The small molecule below binds the protein below.
Small molecule (SMILES): CC(=O)N[C@@H]1[C@@H](O)[C@H](O)[C@@H](CO)O[C@H]1O

Sequence of chain 1.D:
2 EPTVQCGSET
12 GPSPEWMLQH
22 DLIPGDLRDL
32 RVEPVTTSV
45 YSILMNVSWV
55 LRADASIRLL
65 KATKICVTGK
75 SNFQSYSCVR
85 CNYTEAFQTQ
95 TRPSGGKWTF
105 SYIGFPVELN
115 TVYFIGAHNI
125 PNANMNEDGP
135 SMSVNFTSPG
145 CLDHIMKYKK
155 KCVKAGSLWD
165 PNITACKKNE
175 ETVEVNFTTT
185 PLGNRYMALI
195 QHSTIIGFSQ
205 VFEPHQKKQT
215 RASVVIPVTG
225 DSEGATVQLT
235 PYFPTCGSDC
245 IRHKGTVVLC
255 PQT

Binding-site contacts:
Ligand atom C7 contacts residue ASN50 of chain 1.D at 3.7 Å.
Ligand atom C3 contacts residue ASN50 of chain 1.D at 3.8 Å.
Ligand atom C8 contacts residue ILE107 of chain 1.D at 3.5 Å (hydrophobic).
Ligand atom O7 contacts residue ASN50 of chain 1.D at 3.8 Å.
Ligand atom C4 contacts residue ASN50 of chain 1.D at 4.2 Å.
Ligand atom N2 contacts residue ASN50 of chain 1.D at 3.0 Å (h-bond).
Ligand atom C2 contacts residue GLU34 of chain 1.D at 4.2 Å.
Ligand atom C8 contacts residue SER105 of chain 1.D at 4.4 Å.
Ligand atom O6 contacts residue GLU34 of chain 1.D at 4.3 Å.
Ligand atom O7 contacts residue SER105 of chain 1.D at 2.7 Å (h-bond).
Ligand atom C5 contacts residue ASN50 of chain 1.D at 3.6 Å.
Ligand atom C7 contacts residue SER105 of chain 1.D at 3.8 Å.
Ligand atom C1 contacts residue GLU34 of chain 1.D at 3.2 Å.
Ligand atom C2 contacts residue ASN50 of chain 1.D at 2.5 Å.
Ligand atom N2 contacts residue ILE107 of chain 1.D at 4.4 Å.
Ligand atom O5 contacts residue GLU34 of chain 1.D at 2.6 Å (salt-bridge).
Ligand atom C1 contacts residue ASN50 of chain 1.D at 1.4 Å.
Ligand atom C5 contacts residue GLU34 of chain 1.D at 3.9 Å.
Ligand atom C6 contacts residue GLU34 of chain 1.D at 4.0 Å.
Ligand atom C7 contacts residue ILE107 of chain 1.D at 4.1 Å (hydrophobic).
Ligand atom O5 contacts residue ASN50 of chain 1.D at 2.3 Å (h-bond).